This small molecule binds to this protein.
Small molecule (SMILES): CC(C)CCC[C@@H](C)[C@H]1CC[C@H]2[C@@H]3CC=C4C[C@@H](OC(=O)CCC(=O)O)CC[C@]4(C)[C@H]3CC[C@]12C

Sequence of chain 1.A:
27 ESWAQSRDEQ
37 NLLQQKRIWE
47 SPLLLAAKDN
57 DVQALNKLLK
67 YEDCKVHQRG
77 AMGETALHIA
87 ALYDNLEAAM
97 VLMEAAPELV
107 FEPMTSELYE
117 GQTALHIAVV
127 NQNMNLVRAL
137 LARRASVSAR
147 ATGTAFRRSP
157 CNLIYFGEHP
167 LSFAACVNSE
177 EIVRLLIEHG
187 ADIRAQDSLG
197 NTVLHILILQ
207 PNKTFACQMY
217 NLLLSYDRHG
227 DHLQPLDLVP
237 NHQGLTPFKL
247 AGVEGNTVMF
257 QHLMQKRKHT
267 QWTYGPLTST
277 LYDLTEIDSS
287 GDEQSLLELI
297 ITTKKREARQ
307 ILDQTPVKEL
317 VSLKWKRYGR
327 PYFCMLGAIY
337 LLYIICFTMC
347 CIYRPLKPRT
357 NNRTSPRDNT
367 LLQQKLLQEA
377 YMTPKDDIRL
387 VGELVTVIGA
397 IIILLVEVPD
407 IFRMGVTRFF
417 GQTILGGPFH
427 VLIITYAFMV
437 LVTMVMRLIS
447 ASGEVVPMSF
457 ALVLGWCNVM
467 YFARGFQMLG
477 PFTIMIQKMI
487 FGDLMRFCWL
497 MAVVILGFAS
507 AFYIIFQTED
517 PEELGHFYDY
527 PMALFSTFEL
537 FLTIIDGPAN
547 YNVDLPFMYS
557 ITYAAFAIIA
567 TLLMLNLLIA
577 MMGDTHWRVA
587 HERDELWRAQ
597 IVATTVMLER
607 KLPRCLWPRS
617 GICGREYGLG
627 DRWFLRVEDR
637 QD

Binding-site contacts:
Ligand atom CAX contacts residue MET528 of chain 1.A at 3.9 Å (hydrophobic).
Ligand atom OAF contacts residue MET528 of chain 1.A at 3.6 Å.
Ligand atom CAI contacts residue PHE531 of chain 1.A at 3.4 Å (hydrophobic).
Ligand atom CAZ contacts residue PRO527 of chain 1.A at 4.1 Å (hydrophobic).
Ligand atom CBC contacts residue PRO527 of chain 1.A at 3.9 Å (hydrophobic).
Ligand atom CAP contacts residue PHE534 of chain 1.A at 4.1 Å (hydrophobic).
Ligand atom CBA contacts residue CYS494 of chain 1.A at 3.7 Å (hydrophobic).
Ligand atom CAI contacts residue PRO527 of chain 1.A at 4.1 Å (hydrophobic).
Ligand atom CAB contacts residue ILE564 of chain 1.B at 3.7 Å (hydrophobic).
Ligand atom CAL contacts residue SER556 of chain 1.B at 3.1 Å.
Ligand atom CAO contacts residue MET497 of chain 1.A at 3.6 Å (hydrophobic).
Ligand atom OAH contacts residue MET528 of chain 1.A at 3.6 Å.
Ligand atom CAI contacts residue LEU530 of chain 1.A at 3.5 Å (hydrophobic).
Ligand atom CAC contacts residue POV1 of chain 1.J at 3.5 Å.
Ligand atom CAN contacts residue CYS494 of chain 1.A at 4.0 Å (hydrophobic).
Ligand atom CAN contacts residue ILE564 of chain 1.B at 3.9 Å (hydrophobic).
Ligand atom CAR contacts residue SER556 of chain 1.B at 3.8 Å.
Ligand atom OAH contacts residue PHE531 of chain 1.A at 3.2 Å.
Ligand atom CAD contacts residue PHE531 of chain 1.A at 3.1 Å (hydrophobic).
Ligand atom CAA contacts residue POV1 of chain 1.J at 4.1 Å.
Ligand atom CAD contacts residue SER556 of chain 1.B at 3.5 Å.
Ligand atom CAV contacts residue PRO527 of chain 1.A at 3.1 Å (hydrophobic).
Ligand atom CAE contacts residue ALA560 of chain 1.B at 3.7 Å (hydrophobic).
Ligand atom CAV contacts residue PHE531 of chain 1.A at 3.4 Å (hydrophobic).
Ligand atom CAE contacts residue PHE534 of chain 1.A at 3.9 Å (hydrophobic).
Ligand atom CAY contacts residue PRO527 of chain 1.A at 4.1 Å (hydrophobic).
Ligand atom CBA contacts residue ILE564 of chain 1.B at 3.8 Å (hydrophobic).
Ligand atom CAX contacts residue PRO527 of chain 1.A at 3.6 Å (hydrophobic).
Ligand atom OAH contacts residue PRO527 of chain 1.A at 3.1 Å (h-bond).
Ligand atom CAJ contacts residue MET497 of chain 1.A at 3.3 Å (hydrophobic).
Ligand atom OAF contacts residue PRO527 of chain 1.A at 3.6 Å.
Ligand atom OAW contacts residue PRO527 of chain 1.A at 3.4 Å.
Ligand atom CAQ contacts residue PHE534 of chain 1.A at 3.5 Å (hydrophobic).
Ligand atom CAK contacts residue PHE531 of chain 1.A at 3.7 Å (hydrophobic).
Ligand atom CAZ contacts residue PHE531 of chain 1.A at 3.6 Å (hydrophobic).
Ligand atom CAK contacts residue LEU530 of chain 1.A at 3.4 Å (hydrophobic).
Ligand atom CAA contacts residue CYS494 of chain 1.A at 3.7 Å (hydrophobic).
Ligand atom CAK contacts residue PHE534 of chain 1.A at 4.1 Å (hydrophobic).
Ligand atom CAM contacts residue SER556 of chain 1.B at 3.7 Å.
Ligand atom CAJ contacts residue CYS494 of chain 1.A at 3.4 Å (hydrophobic).

Sequence of chain 1.B:
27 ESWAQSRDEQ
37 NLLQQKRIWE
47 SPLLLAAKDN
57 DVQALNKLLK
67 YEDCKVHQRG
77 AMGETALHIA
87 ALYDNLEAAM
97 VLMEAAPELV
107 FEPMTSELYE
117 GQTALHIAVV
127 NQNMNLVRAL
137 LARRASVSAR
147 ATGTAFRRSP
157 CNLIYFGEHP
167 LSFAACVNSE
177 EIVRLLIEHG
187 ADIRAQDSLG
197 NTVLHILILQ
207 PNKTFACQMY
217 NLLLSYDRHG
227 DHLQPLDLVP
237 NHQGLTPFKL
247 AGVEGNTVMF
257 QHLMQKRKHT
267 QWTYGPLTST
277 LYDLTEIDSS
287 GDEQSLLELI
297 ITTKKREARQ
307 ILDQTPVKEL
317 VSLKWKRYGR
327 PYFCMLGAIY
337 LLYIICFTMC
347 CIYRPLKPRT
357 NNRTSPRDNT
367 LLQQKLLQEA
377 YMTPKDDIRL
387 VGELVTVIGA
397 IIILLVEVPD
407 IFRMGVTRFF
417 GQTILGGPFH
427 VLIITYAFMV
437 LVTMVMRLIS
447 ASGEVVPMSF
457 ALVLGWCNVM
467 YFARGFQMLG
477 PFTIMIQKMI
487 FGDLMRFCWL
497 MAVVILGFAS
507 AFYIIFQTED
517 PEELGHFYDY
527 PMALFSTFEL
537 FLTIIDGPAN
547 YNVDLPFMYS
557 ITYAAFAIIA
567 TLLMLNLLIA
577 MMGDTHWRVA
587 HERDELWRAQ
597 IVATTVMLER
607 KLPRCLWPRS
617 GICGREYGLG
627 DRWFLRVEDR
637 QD